Binding-site contacts:
Ligand atom C5 contacts residue LEU486 of chain 1.G at 4.0 Å (hydrophobic).
Ligand atom C5' contacts residue B121 of chain 1.M at 2.1 Å.
Ligand atom C6 contacts residue B121 of chain 1.M at 3.5 Å.
Ligand atom C2 contacts residue B121 of chain 1.M at 3.5 Å.
Ligand atom N3 contacts residue B121 of chain 1.M at 3.3 Å.
Ligand atom O4' contacts residue B121 of chain 1.M at 3.4 Å.
Ligand atom C2' contacts residue LEU486 of chain 1.G at 4.5 Å (hydrophobic).
Ligand atom C1' contacts residue B121 of chain 1.M at 4.3 Å.
Ligand atom N3 contacts residue LEU486 of chain 1.G at 4.3 Å.
Ligand atom N6 contacts residue B121 of chain 1.M at 4.1 Å.
Ligand atom C2 contacts residue LEU486 of chain 1.G at 4.0 Å (hydrophobic).
Ligand atom C3' contacts residue ASP487 of chain 1.G at 4.4 Å.
Ligand atom N1 contacts residue LEU486 of chain 1.G at 4.1 Å.
Ligand atom C6 contacts residue LEU486 of chain 1.G at 4.4 Å (hydrophobic).
Ligand atom C4 contacts residue B121 of chain 1.M at 3.2 Å.
Ligand atom N7 contacts residue B121 of chain 1.M at 3.3 Å (h-bond).
Ligand atom O3' contacts residue B121 of chain 1.M at 3.4 Å.
Ligand atom C5 contacts residue B121 of chain 1.M at 3.0 Å.
Ligand atom C4' contacts residue ASP487 of chain 1.G at 4.0 Å.
Ligand atom N9 contacts residue B121 of chain 1.M at 3.5 Å (h-bond).
Ligand atom N1 contacts residue B121 of chain 1.M at 3.4 Å (h-bond).
Ligand atom C4' contacts residue B121 of chain 1.M at 3.2 Å.
Ligand atom C5' contacts residue ASP487 of chain 1.G at 4.2 Å.
Ligand atom C2 contacts residue ASP487 of chain 1.G at 4.2 Å.
Ligand atom O2' contacts residue GLU121 of chain 1.G at 3.2 Å (salt-bridge).
Ligand atom N3 contacts residue ASP487 of chain 1.G at 4.1 Å.
Ligand atom N7 contacts residue LEU486 of chain 1.G at 3.4 Å.
Ligand atom C4 contacts residue LEU486 of chain 1.G at 3.9 Å (hydrophobic).
Ligand atom C3' contacts residue B121 of chain 1.M at 4.0 Å.
Ligand atom C8 contacts residue LEU486 of chain 1.G at 3.2 Å (hydrophobic).
Ligand atom O3' contacts residue PRO124 of chain 1.G at 3.8 Å.
Ligand atom C8 contacts residue B121 of chain 1.M at 3.6 Å.
Ligand atom O2' contacts residue LEU486 of chain 1.G at 4.0 Å.
Ligand atom N9 contacts residue LEU486 of chain 1.G at 3.8 Å.

This protein binds this small molecule.
Small molecule (SMILES): C[C@H]1O[C@@H](n2cnc3c(N)ncnc32)[C@H](O)[C@@H]1O

Sequence of chain 1.G:
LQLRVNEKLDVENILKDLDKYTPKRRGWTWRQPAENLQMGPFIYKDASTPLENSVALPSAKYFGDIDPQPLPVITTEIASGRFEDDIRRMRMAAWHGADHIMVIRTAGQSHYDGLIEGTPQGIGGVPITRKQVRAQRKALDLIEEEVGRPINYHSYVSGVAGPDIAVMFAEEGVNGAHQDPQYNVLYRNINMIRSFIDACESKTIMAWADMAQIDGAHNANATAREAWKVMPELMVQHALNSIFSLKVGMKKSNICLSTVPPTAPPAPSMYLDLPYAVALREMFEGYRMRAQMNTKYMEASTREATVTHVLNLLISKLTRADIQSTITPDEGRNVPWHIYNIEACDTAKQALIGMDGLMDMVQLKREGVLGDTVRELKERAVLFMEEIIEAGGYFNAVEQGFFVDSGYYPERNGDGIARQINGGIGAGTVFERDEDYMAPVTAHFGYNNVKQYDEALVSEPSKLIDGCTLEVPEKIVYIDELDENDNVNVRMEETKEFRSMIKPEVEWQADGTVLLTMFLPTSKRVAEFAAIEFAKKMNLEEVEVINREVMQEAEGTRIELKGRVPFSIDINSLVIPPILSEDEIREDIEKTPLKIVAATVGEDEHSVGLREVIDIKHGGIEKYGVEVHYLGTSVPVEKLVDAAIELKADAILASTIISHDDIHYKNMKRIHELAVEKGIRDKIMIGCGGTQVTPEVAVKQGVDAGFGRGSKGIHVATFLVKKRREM